Binding-site contacts:
Ligand atom O4 contacts residue LEU917 of chain 1.A at 3.9 Å.
Ligand atom C7 contacts residue ASN712 of chain 1.A at 3.4 Å.
Ligand atom C5 contacts residue ASN712 of chain 1.A at 3.7 Å.
Ligand atom O5 contacts residue ASN712 of chain 1.A at 2.4 Å (h-bond).
Ligand atom N2 contacts residue LEU917 of chain 1.A at 4.5 Å.
Ligand atom C7 contacts residue LEU917 of chain 1.A at 3.7 Å (hydrophobic).
Ligand atom O7 contacts residue GLN1066 of chain 1.A at 3.5 Å (h-bond).
Ligand atom C1 contacts residue ASN712 of chain 1.A at 1.4 Å.
Ligand atom C2 contacts residue ASN712 of chain 1.A at 2.4 Å.
Ligand atom C3 contacts residue ASN712 of chain 1.A at 3.7 Å.
Ligand atom C5 contacts residue LEU917 of chain 1.A at 4.2 Å (hydrophobic).
Ligand atom O5 contacts residue GLN1066 of chain 1.A at 4.4 Å.
Ligand atom C5 contacts residue GLN921 of chain 1.A at 4.2 Å.
Ligand atom C7 contacts residue GLN1066 of chain 1.A at 4.2 Å.
Ligand atom C8 contacts residue LEU917 of chain 1.A at 3.9 Å (hydrophobic).
Ligand atom C4 contacts residue ASN712 of chain 1.A at 4.2 Å.
Ligand atom N2 contacts residue ASN712 of chain 1.A at 2.8 Å (h-bond).
Ligand atom O7 contacts residue ASN712 of chain 1.A at 3.6 Å (h-bond).
Ligand atom O7 contacts residue LEU917 of chain 1.A at 3.5 Å.
Ligand atom C6 contacts residue GLN921 of chain 1.A at 4.1 Å.
Ligand atom C8 contacts residue ASN712 of chain 1.A at 4.4 Å.

A protein and the small-molecule ligand that binds it are described below.
Small molecule (SMILES): CC(=O)N[C@H]1[C@H](O[C@H]2[C@H](O)[C@@H](NC(C)=O)CO[C@@H]2CO)O[C@H](CO)[C@@H](O)[C@@H]1O

Sequence of chain 1.A:
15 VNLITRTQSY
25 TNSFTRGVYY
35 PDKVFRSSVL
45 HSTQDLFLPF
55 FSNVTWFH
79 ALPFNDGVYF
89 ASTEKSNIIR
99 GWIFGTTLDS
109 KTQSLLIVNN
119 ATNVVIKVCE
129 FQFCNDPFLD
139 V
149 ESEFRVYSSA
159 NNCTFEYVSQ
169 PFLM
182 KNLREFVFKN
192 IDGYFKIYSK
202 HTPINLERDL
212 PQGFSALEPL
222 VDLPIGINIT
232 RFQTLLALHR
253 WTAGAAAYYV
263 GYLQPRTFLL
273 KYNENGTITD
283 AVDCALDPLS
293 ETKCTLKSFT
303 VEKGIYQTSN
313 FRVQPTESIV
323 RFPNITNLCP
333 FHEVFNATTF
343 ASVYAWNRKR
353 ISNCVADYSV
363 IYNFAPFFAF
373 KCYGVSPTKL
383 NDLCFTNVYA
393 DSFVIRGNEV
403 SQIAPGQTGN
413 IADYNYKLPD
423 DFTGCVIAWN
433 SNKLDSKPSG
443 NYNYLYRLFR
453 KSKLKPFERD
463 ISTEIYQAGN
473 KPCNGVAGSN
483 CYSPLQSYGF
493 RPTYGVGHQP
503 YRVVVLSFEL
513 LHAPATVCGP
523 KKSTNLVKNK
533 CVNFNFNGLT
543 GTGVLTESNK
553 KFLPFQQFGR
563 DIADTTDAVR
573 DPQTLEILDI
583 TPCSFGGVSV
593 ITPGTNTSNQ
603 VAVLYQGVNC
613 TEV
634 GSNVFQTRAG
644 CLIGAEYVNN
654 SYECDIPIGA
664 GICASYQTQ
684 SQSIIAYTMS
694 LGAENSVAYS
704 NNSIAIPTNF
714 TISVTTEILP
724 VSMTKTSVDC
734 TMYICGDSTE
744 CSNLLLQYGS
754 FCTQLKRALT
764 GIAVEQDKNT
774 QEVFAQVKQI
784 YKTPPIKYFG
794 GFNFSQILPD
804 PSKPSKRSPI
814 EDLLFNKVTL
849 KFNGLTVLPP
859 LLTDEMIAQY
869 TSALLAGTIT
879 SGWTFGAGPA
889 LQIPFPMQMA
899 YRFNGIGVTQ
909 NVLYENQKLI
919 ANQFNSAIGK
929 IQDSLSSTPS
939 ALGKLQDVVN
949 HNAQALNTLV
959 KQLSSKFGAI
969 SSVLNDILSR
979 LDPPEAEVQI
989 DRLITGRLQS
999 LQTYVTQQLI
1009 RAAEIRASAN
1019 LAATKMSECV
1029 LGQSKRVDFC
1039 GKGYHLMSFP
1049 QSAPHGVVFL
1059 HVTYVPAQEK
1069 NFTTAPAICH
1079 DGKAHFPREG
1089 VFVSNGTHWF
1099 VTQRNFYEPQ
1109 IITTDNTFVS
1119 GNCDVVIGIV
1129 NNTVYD